A protein and the small-molecule ligand that binds it are described below.
Small molecule (SMILES): C[C@@H](O)[C@H](N)C(=O)O

Sequence of chain 2.A:
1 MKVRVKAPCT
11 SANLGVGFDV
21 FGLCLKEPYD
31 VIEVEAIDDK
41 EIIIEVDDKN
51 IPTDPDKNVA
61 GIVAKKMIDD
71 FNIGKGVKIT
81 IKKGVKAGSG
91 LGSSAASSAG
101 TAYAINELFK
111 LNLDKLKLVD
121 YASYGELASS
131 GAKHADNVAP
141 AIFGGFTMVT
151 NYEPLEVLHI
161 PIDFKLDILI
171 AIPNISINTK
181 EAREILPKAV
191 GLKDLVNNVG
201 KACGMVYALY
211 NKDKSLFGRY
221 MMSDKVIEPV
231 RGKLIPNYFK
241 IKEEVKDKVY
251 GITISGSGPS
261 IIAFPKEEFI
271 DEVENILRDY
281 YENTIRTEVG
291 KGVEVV

Binding-site contacts:
Ligand atom N contacts residue PHE18 of chain 2.A at 4.4 Å.
Ligand atom C contacts residue ASP19 of chain 2.A at 4.0 Å.
Ligand atom N contacts residue ASP136 of chain 2.A at 2.9 Å (salt-bridge).
Ligand atom CB contacts residue ASN137 of chain 2.A at 4.3 Å.
Ligand atom CG2 contacts residue SER257 of chain 2.A at 4.0 Å.
Ligand atom O contacts residue ASN13 of chain 2.A at 2.8 Å (h-bond).
Ligand atom CB contacts residue THR179 of chain 2.A at 4.4 Å.
Ligand atom CA contacts residue ARG183 of chain 2.A at 3.3 Å.
Ligand atom CA contacts residue ASN13 of chain 2.A at 3.9 Å.
Ligand atom OG1 contacts residue THR179 of chain 2.A at 3.1 Å.
Ligand atom C contacts residue ARG183 of chain 2.A at 3.3 Å.
Ligand atom N contacts residue ASN13 of chain 2.A at 2.7 Å (h-bond).
Ligand atom C contacts residue PHE18 of chain 2.A at 4.0 Å (hydrophobic).
Ligand atom CG2 contacts residue ASN13 of chain 2.A at 4.0 Å.
Ligand atom C contacts residue SER257 of chain 2.A at 4.2 Å.
Ligand atom O contacts residue ARG231 of chain 2.A at 2.6 Å (salt-bridge).
Ligand atom C contacts residue ARG231 of chain 2.A at 3.5 Å.
Ligand atom C contacts residue THR179 of chain 2.A at 4.5 Å.
Ligand atom CG2 contacts residue ANP1 of chain 2.C at 4.1 Å.
Ligand atom OG1 contacts residue SER257 of chain 2.A at 3.5 Å (h-bond).
Ligand atom CA contacts residue ASP19 of chain 2.A at 3.4 Å.
Ligand atom C contacts residue ASN13 of chain 2.A at 3.8 Å.
Ligand atom CB contacts residue ANP1 of chain 2.C at 4.2 Å.
Ligand atom O contacts residue GLY256 of chain 2.A at 4.1 Å.
Ligand atom CA contacts residue ASP136 of chain 2.A at 4.0 Å.
Ligand atom CB contacts residue ASP136 of chain 2.A at 4.2 Å.
Ligand atom N contacts residue ASP19 of chain 2.A at 2.7 Å (salt-bridge).
Ligand atom O contacts residue PHE18 of chain 2.A at 3.7 Å.
Ligand atom CG2 contacts residue GLY256 of chain 2.A at 3.6 Å.
Ligand atom CG2 contacts residue ALA12 of chain 2.A at 3.6 Å (hydrophobic).
Ligand atom O contacts residue SER257 of chain 2.A at 4.0 Å.
Ligand atom N contacts residue ARG183 of chain 2.A at 3.9 Å.
Ligand atom OG1 contacts residue ANP1 of chain 2.C at 3.4 Å (h-bond).
Ligand atom O contacts residue ARG183 of chain 2.A at 4.3 Å.
Ligand atom CG2 contacts residue ASP136 of chain 2.A at 4.1 Å.
Ligand atom CG2 contacts residue ASN137 of chain 2.A at 3.7 Å.